Binding-site contacts:
Ligand atom C3 contacts residue ASP229 of chain 50.A at 4.4 Å.
Ligand atom S1 contacts residue TRP374 of chain 50.A at 4.4 Å.
Ligand atom N1 contacts residue TRP374 of chain 50.A at 3.5 Å.
Ligand atom S1 contacts residue GLY222 of chain 50.A at 3.8 Å.
Ligand atom S1 contacts residue LYS215 of chain 50.A at 4.1 Å.
Ligand atom O2S contacts residue GLY222 of chain 50.A at 3.4 Å (h-bond).
Ligand atom O1S contacts residue ARG224 of chain 50.A at 2.9 Å (salt-bridge).
Ligand atom O2S contacts residue LYS215 of chain 50.A at 3.1 Å (salt-bridge).
Ligand atom O1S contacts residue GLY222 of chain 50.A at 3.0 Å (h-bond).
Ligand atom O1S contacts residue PHE223 of chain 50.A at 3.2 Å.
Ligand atom C2 contacts residue ARG224 of chain 50.A at 4.0 Å.
Ligand atom C1 contacts residue ARG224 of chain 50.A at 4.1 Å.
Ligand atom O3S contacts residue ARG224 of chain 50.A at 3.8 Å.
Ligand atom C1 contacts residue TRP374 of chain 50.A at 3.3 Å (hydrophobic).
Ligand atom C2 contacts residue TRP374 of chain 50.A at 4.0 Å (hydrophobic).
Ligand atom C3 contacts residue TRP374 of chain 50.A at 4.0 Å (hydrophobic).
Ligand atom O1S contacts residue TRP374 of chain 50.A at 4.0 Å.
Ligand atom O1S contacts residue LYS215 of chain 50.A at 3.9 Å.
Ligand atom S1 contacts residue ARG224 of chain 50.A at 4.0 Å.

The small molecule below binds the protein below.
Small molecule (SMILES): CCCCCCCCCCCC[N+](C)(C)CCCS(=O)(=O)O

Sequence of chain 50.A:
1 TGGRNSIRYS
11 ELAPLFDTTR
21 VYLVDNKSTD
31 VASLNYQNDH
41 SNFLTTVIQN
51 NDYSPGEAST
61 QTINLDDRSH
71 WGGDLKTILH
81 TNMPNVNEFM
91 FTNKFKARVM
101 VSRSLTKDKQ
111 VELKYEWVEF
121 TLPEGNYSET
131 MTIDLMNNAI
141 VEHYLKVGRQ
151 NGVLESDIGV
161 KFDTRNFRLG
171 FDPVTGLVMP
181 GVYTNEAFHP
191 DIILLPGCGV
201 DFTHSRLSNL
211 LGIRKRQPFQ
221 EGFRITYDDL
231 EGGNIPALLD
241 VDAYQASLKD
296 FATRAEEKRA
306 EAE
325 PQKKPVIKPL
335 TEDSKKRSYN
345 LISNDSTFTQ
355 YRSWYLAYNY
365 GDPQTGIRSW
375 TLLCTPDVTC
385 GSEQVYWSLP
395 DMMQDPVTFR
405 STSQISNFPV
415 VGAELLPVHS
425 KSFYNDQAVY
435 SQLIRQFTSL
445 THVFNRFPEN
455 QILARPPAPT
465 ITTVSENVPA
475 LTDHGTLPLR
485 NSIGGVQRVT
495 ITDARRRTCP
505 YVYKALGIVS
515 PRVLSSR